Binding-site contacts:
Ligand atom C25 contacts residue LEU143 of chain 1.A at 3.8 Å (hydrophobic).
Ligand atom C15 contacts residue LYS36 of chain 1.A at 3.7 Å.
Ligand atom C5 contacts residue LEU13 of chain 1.A at 3.9 Å (hydrophobic).
Ligand atom C25 contacts residue ALA34 of chain 1.A at 3.8 Å (hydrophobic).
Ligand atom F26 contacts residue VAL95 of chain 1.A at 3.8 Å.
Ligand atom O27 contacts residue PHE18 of chain 1.A at 2.8 Å.
Ligand atom C17 contacts residue ILE154 of chain 1.A at 3.8 Å (hydrophobic).
Ligand atom N16 contacts residue ASP155 of chain 1.A at 3.6 Å.
Ligand atom C5 contacts residue GLY14 of chain 1.A at 3.6 Å.
Ligand atom C21 contacts residue LEU143 of chain 1.A at 3.9 Å (hydrophobic).
Ligand atom N11 contacts residue LYS36 of chain 1.A at 3.7 Å.
Ligand atom C23 contacts residue LEU143 of chain 1.A at 3.5 Å (hydrophobic).
Ligand atom C2 contacts residue LEU143 of chain 1.A at 4.0 Å (hydrophobic).
Ligand atom C22 contacts residue LEU143 of chain 1.A at 3.6 Å (hydrophobic).
Ligand atom C7 contacts residue SER15 of chain 1.A at 3.8 Å.
Ligand atom C8 contacts residue VAL21 of chain 1.A at 3.6 Å (hydrophobic).
Ligand atom C20 contacts residue LEU143 of chain 1.A at 4.0 Å (hydrophobic).
Ligand atom N29 contacts residue LEU143 of chain 1.A at 3.8 Å.
Ligand atom O18 contacts residue ILE154 of chain 1.A at 3.5 Å.
Ligand atom O18 contacts residue LEU89 of chain 1.A at 3.3 Å.
Ligand atom C15 contacts residue ASP155 of chain 1.A at 3.6 Å.
Ligand atom C24 contacts residue LEU143 of chain 1.A at 3.5 Å (hydrophobic).
Ligand atom F26 contacts residue LEU143 of chain 1.A at 3.9 Å.
Ligand atom C10 contacts residue PHE18 of chain 1.A at 3.8 Å (hydrophobic).
Ligand atom C24 contacts residue GLU90 of chain 1.A at 3.2 Å.
Ligand atom C10 contacts residue LYS36 of chain 1.A at 4.0 Å.
Ligand atom C24 contacts residue ALA34 of chain 1.A at 3.8 Å (hydrophobic).
Ligand atom N13 contacts residue VAL21 of chain 1.A at 3.5 Å.
Ligand atom F26 contacts residue ARG91 of chain 1.A at 3.2 Å.
Ligand atom C7 contacts residue GLY14 of chain 1.A at 3.8 Å.
Ligand atom C1 contacts residue ILE154 of chain 1.A at 3.9 Å (hydrophobic).
Ligand atom C28 contacts residue LEU143 of chain 1.A at 3.8 Å (hydrophobic).
Ligand atom N29 contacts residue ASP97 of chain 1.A at 3.6 Å.
Ligand atom F26 contacts residue PRO92 of chain 1.A at 3.4 Å.
Ligand atom N19 contacts residue ILE154 of chain 1.A at 3.8 Å.
Ligand atom C9 contacts residue PHE18 of chain 1.A at 3.7 Å (hydrophobic).
Ligand atom O27 contacts residue ASP155 of chain 1.A at 3.7 Å.
Ligand atom O27 contacts residue LYS36 of chain 1.A at 3.4 Å (salt-bridge).
Ligand atom C12 contacts residue VAL21 of chain 1.A at 3.7 Å (hydrophobic).
Ligand atom N16 contacts residue LYS36 of chain 1.A at 2.8 Å (salt-bridge).

Sequence of chain 1.A:
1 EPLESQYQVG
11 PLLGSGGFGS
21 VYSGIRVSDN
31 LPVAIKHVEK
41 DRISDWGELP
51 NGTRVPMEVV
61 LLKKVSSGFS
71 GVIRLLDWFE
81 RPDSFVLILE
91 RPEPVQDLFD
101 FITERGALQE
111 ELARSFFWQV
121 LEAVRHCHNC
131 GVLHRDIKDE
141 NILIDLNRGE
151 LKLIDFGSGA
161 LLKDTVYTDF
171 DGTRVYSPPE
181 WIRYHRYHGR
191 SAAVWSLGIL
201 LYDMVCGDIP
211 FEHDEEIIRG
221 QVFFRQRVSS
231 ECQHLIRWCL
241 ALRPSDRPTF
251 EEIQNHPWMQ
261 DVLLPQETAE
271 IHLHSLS

A small-molecule ligand and the protein it binds are described below.
Small molecule (SMILES): N#Cc1ccc(Cc2cc(O)n3ncc(C(=O)Nc4ccc(F)cc4)c3n2)cc1